Sequence of chain 1.A:
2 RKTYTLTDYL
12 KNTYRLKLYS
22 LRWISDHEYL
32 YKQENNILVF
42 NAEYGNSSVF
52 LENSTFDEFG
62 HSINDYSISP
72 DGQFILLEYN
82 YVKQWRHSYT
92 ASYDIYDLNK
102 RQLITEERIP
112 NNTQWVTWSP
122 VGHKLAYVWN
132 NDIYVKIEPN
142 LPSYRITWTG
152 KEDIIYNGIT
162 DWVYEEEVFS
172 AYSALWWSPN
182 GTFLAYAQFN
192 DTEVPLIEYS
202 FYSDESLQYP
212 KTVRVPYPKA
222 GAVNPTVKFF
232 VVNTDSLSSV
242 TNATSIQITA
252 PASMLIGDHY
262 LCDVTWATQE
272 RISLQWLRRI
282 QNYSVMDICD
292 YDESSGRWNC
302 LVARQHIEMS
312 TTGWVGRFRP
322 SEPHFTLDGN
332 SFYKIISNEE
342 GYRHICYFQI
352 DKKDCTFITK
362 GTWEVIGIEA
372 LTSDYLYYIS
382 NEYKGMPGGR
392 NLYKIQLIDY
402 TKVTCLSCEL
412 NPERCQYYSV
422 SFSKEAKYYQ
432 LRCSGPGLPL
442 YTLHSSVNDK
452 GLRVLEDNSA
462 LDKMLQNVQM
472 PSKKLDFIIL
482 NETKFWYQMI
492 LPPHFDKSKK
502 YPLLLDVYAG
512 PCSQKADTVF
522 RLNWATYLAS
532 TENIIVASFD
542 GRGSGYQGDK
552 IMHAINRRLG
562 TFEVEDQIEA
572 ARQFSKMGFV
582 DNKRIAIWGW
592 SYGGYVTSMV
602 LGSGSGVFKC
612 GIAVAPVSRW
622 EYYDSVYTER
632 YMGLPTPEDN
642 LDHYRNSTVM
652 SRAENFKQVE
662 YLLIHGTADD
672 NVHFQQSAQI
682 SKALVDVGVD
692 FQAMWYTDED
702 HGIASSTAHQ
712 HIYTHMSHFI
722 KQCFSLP

Binding-site contacts:
Ligand atom O7 contacts residue SER48 of chain 1.A at 3.6 Å.
Ligand atom C7 contacts residue SER48 of chain 1.A at 4.3 Å.
Ligand atom C8 contacts residue PHE41 of chain 1.A at 4.4 Å (hydrophobic).
Ligand atom C8 contacts residue ASN47 of chain 1.A at 4.2 Å.
Ligand atom C8 contacts residue ASN42 of chain 1.A at 4.1 Å.
Ligand atom C2 contacts residue ASN47 of chain 1.A at 2.5 Å.
Ligand atom C7 contacts residue ASN47 of chain 1.A at 3.4 Å.
Ligand atom N2 contacts residue ASN42 of chain 1.A at 4.0 Å.
Ligand atom C4 contacts residue ASN47 of chain 1.A at 4.2 Å.
Ligand atom C3 contacts residue ASN47 of chain 1.A at 3.8 Å.
Ligand atom O7 contacts residue SER49 of chain 1.A at 2.8 Å (h-bond).
Ligand atom O5 contacts residue ASN47 of chain 1.A at 2.3 Å (h-bond).
Ligand atom N2 contacts residue GLU29 of chain 1.A at 4.4 Å.
Ligand atom C7 contacts residue SER49 of chain 1.A at 3.6 Å.
Ligand atom C8 contacts residue VAL40 of chain 1.A at 3.5 Å (hydrophobic).
Ligand atom C1 contacts residue ASN47 of chain 1.A at 1.4 Å.
Ligand atom C1 contacts residue ASN42 of chain 1.A at 4.2 Å.
Ligand atom N2 contacts residue ASN47 of chain 1.A at 3.0 Å (h-bond).
Ligand atom C8 contacts residue SER49 of chain 1.A at 4.0 Å.
Ligand atom C5 contacts residue ASN47 of chain 1.A at 3.6 Å.
Ligand atom O7 contacts residue ASN47 of chain 1.A at 3.2 Å (h-bond).
Ligand atom C8 contacts residue GLU29 of chain 1.A at 3.6 Å.
Ligand atom C8 contacts residue SER48 of chain 1.A at 4.3 Å.

This small molecule binds to this protein.
Small molecule (SMILES): CC(=O)N[C@H]1[C@H](O[C@H]2[C@H](O)[C@@H](NC(C)=O)CO[C@@H]2CO)O[C@H](CO)[C@@H](O[C@H]2O[C@H](CO[C@H]3O[C@H](CO)[C@@H](O)[C@H](O)[C@@H]3O)[C@@H](O)[C@H](O[C@H]3O[C@H](CO)[C@@H](O)[C@H](O)[C@@H]3O)[C@@H]2O)[C@@H]1O